Binding-site contacts:
Ligand atom C2 contacts residue TYR193 of chain 4.A at 3.8 Å (hydrophobic).
Ligand atom O4 contacts residue ASN215 of chain 4.A at 3.4 Å (h-bond).
Ligand atom O2 contacts residue TYR193 of chain 4.A at 3.9 Å.
Ligand atom C5 contacts residue LEU103 of chain 4.A at 3.5 Å (hydrophobic).
Ligand atom O5 contacts residue LEU103 of chain 4.A at 3.3 Å.
Ligand atom O2 contacts residue MET195 of chain 4.A at 3.6 Å.
Ligand atom O5 contacts residue THR102 of chain 4.A at 3.6 Å.
Ligand atom C3 contacts residue ASN215 of chain 4.A at 3.5 Å.
Ligand atom O6 contacts residue LEU103 of chain 4.A at 4.0 Å.
Ligand atom O2 contacts residue ASN215 of chain 4.A at 3.5 Å.
Ligand atom O5 contacts residue LEU103 of chain 4.A at 3.0 Å (h-bond).
Ligand atom O3 contacts residue MET217 of chain 4.A at 2.5 Å (h-bond).
Ligand atom C2 contacts residue MET217 of chain 4.A at 3.5 Å (hydrophobic).
Ligand atom O6 contacts residue THR102 of chain 4.A at 2.4 Å.
Ligand atom O2 contacts residue MET217 of chain 4.A at 3.3 Å (h-bond).
Ligand atom O3 contacts residue ASN215 of chain 4.A at 2.1 Å.
Ligand atom O4 contacts residue THR102 of chain 4.A at 3.8 Å.
Ligand atom C5 contacts residue LEU103 of chain 4.A at 3.0 Å (hydrophobic).
Ligand atom O6 contacts residue ILE101 of chain 4.A at 2.1 Å (h-bond).
Ligand atom O4 contacts residue ILE101 of chain 4.A at 4.0 Å.
Ligand atom C4 contacts residue THR102 of chain 4.A at 3.9 Å.
Ligand atom O1 contacts residue GLN104 of chain 4.A at 3.9 Å.
Ligand atom C6 contacts residue HIS241 of chain 4.A at 3.7 Å.
Ligand atom C5 contacts residue HIS263 of chain 4.A at 3.9 Å.
Ligand atom O1 contacts residue TYR194 of chain 4.A at 3.8 Å.
Ligand atom O3 contacts residue ILE101 of chain 4.A at 3.5 Å.
Ligand atom O6 contacts residue HIS241 of chain 4.A at 4.0 Å.
Ligand atom C6 contacts residue THR102 of chain 4.A at 1.9 Å.
Ligand atom O4 contacts residue HIS263 of chain 4.A at 2.6 Å.
Ligand atom C6 contacts residue LEU103 of chain 4.A at 3.2 Å (hydrophobic).
Ligand atom C1 contacts residue MET195 of chain 4.A at 3.2 Å (hydrophobic).
Ligand atom C6 contacts residue LEU103 of chain 4.A at 2.7 Å (hydrophobic).
Ligand atom C4 contacts residue ASN215 of chain 4.A at 4.0 Å.
Ligand atom O6 contacts residue LEU103 of chain 4.A at 3.3 Å.
Ligand atom C5 contacts residue THR102 of chain 4.A at 2.8 Å.
Ligand atom O1 contacts residue MET195 of chain 4.A at 3.8 Å.
Ligand atom C4 contacts residue HIS263 of chain 4.A at 3.7 Å.
Ligand atom O3 contacts residue TYR194 of chain 4.A at 3.9 Å.
Ligand atom C3 contacts residue MET217 of chain 4.A at 3.2 Å (hydrophobic).
Ligand atom C6 contacts residue ILE101 of chain 4.A at 3.2 Å (hydrophobic).

The small molecule below binds the protein below.
Small molecule (SMILES): OC[C@H]1O[C@@](CO)(O[C@H]2O[C@H](CO)[C@@H](O)[C@H](O)[C@H]2O)[C@@H](O)[C@@H]1O

Sequence of chain 4.A:
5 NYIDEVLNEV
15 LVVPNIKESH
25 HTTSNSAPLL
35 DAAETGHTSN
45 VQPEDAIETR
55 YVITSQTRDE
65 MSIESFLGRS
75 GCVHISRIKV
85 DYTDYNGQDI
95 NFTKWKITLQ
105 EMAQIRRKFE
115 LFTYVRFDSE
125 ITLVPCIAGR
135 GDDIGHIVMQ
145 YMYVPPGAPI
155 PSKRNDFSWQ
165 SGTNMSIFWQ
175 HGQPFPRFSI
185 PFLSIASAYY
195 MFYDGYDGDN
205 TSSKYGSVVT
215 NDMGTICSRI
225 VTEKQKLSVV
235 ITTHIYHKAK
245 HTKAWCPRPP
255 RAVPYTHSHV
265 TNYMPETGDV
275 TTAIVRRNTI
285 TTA